Binding-site contacts:
Ligand atom C1 contacts residue ASN12 of chain 52.C at 2.2 Å.
Ligand atom O5 contacts residue ASN12 of chain 52.C at 2.7 Å (h-bond).
Ligand atom N2 contacts residue ASN12 of chain 52.C at 3.8 Å.
Ligand atom C5 contacts residue ASN12 of chain 52.C at 4.1 Å.
Ligand atom O7 contacts residue ASN12 of chain 52.C at 3.7 Å.
Ligand atom C2 contacts residue ASN12 of chain 52.C at 3.2 Å.
Ligand atom C7 contacts residue ASN12 of chain 52.C at 3.9 Å.

A protein and the small-molecule ligand that binds it are described below.
Small molecule (SMILES): CC(=O)N[C@H]1[C@H](O[C@H]2[C@H](O)[C@@H](NC(C)=O)CO[C@@H]2CO)O[C@H](CO)[C@@H](O)[C@@H]1O

Sequence of chain 52.C:
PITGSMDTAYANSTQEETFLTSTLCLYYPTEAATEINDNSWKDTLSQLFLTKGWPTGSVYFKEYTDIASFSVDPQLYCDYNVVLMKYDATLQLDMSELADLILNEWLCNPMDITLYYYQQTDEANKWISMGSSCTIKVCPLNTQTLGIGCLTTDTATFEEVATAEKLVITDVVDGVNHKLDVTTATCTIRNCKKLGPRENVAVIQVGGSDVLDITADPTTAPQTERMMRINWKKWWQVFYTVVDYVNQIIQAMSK